Sequence of chain 44.D:
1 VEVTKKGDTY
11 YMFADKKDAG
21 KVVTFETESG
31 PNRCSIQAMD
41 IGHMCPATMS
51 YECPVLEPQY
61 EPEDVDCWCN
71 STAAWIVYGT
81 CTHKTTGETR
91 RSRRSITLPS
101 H

Binding-site contacts:
Ligand atom C4 contacts residue ASN70 of chain 44.D at 4.2 Å.
Ligand atom N2 contacts residue ASN70 of chain 44.D at 2.9 Å (h-bond).
Ligand atom C5 contacts residue ARG33 of chain 44.D at 4.4 Å.
Ligand atom O3 contacts residue PRO31 of chain 44.D at 3.4 Å (h-bond).
Ligand atom N2 contacts residue ASN32 of chain 44.D at 4.0 Å.
Ligand atom N2 contacts residue PRO31 of chain 44.D at 2.5 Å (h-bond).
Ligand atom O7 contacts residue SER71 of chain 44.D at 3.8 Å.
Ligand atom O7 contacts residue SER29 of chain 44.D at 4.4 Å.
Ligand atom C3 contacts residue PRO31 of chain 44.D at 3.3 Å (hydrophobic).
Ligand atom C2 contacts residue ASN70 of chain 44.D at 2.5 Å.
Ligand atom C5 contacts residue ASN70 of chain 44.D at 3.7 Å.
Ligand atom C1 contacts residue ARG33 of chain 44.D at 4.3 Å.
Ligand atom C6 contacts residue ARG33 of chain 44.D at 3.3 Å.
Ligand atom O7 contacts residue PRO31 of chain 44.D at 3.2 Å (h-bond).
Ligand atom C1 contacts residue ASN32 of chain 44.D at 4.5 Å.
Ligand atom C7 contacts residue ASN70 of chain 44.D at 3.1 Å.
Ligand atom C8 contacts residue ASN70 of chain 44.D at 3.9 Å.
Ligand atom C3 contacts residue ASN70 of chain 44.D at 3.8 Å.
Ligand atom O5 contacts residue ASN70 of chain 44.D at 2.4 Å (h-bond).
Ligand atom C7 contacts residue PRO31 of chain 44.D at 3.1 Å (hydrophobic).
Ligand atom C1 contacts residue PRO31 of chain 44.D at 4.2 Å (hydrophobic).
Ligand atom O6 contacts residue ARG33 of chain 44.D at 3.2 Å (salt-bridge).
Ligand atom C2 contacts residue PRO31 of chain 44.D at 3.4 Å (hydrophobic).
Ligand atom C8 contacts residue PRO31 of chain 44.D at 4.4 Å (hydrophobic).
Ligand atom O7 contacts residue ASN70 of chain 44.D at 3.3 Å (h-bond).
Ligand atom C1 contacts residue ASN70 of chain 44.D at 1.4 Å.

The small molecule below binds the protein below.
Small molecule (SMILES): CC(=O)N[C@@H]1[C@@H](O)[C@H](O)[C@@H](CO)O[C@H]1O